Binding-site contacts:
Ligand atom C4B contacts residue LEU106 of chain 12.A at 4.0 Å (hydrophobic).
Ligand atom C4 contacts residue MET224 of chain 12.A at 3.8 Å (hydrophobic).
Ligand atom C5 contacts residue TYR152 of chain 12.A at 3.8 Å (hydrophobic).
Ligand atom C4 contacts residue TYR152 of chain 12.A at 3.9 Å (hydrophobic).
Ligand atom C4A contacts residue ASN198 of chain 12.A at 3.9 Å.
Ligand atom O1 contacts residue TYR152 of chain 12.A at 3.9 Å.
Ligand atom O1 contacts residue PHE186 of chain 12.A at 3.5 Å.
Ligand atom C5C contacts residue ILE104 of chain 12.A at 3.8 Å (hydrophobic).
Ligand atom C7C contacts residue TYR197 of chain 12.A at 3.8 Å (hydrophobic).
Ligand atom C7C contacts residue VAL191 of chain 12.A at 4.0 Å (hydrophobic).
Ligand atom CM1 contacts residue SER107 of chain 12.A at 3.9 Å.
Ligand atom O1B contacts residue TYR128 of chain 12.A at 3.9 Å.
Ligand atom C3C contacts residue TYR128 of chain 12.A at 3.9 Å (hydrophobic).
Ligand atom C5C contacts residue TYR128 of chain 12.A at 3.5 Å (hydrophobic).
Ligand atom C2C contacts residue TYR152 of chain 12.A at 4.0 Å (hydrophobic).
Ligand atom C1C contacts residue TYR152 of chain 12.A at 4.0 Å (hydrophobic).
Ligand atom C3 contacts residue PRO174 of chain 12.A at 3.8 Å (hydrophobic).
Ligand atom C31 contacts residue ALA150 of chain 12.A at 3.1 Å (hydrophobic).
Ligand atom O1 contacts residue ALA24 of chain 12.C at 3.6 Å.
Ligand atom N2 contacts residue ALA24 of chain 12.C at 3.4 Å.
Ligand atom N2 contacts residue PRO174 of chain 12.A at 3.9 Å.
Ligand atom C6C contacts residue VAL191 of chain 12.A at 3.2 Å (hydrophobic).
Ligand atom C4 contacts residue PHE186 of chain 12.A at 3.6 Å (hydrophobic).
Ligand atom C31 contacts residue VAL176 of chain 12.A at 3.3 Å (hydrophobic).
Ligand atom C3C contacts residue VAL188 of chain 12.A at 3.3 Å (hydrophobic).
Ligand atom C3 contacts residue PHE186 of chain 12.A at 3.8 Å (hydrophobic).
Ligand atom C5 contacts residue PHE186 of chain 12.A at 3.5 Å (hydrophobic).
Ligand atom C31 contacts residue SER175 of chain 12.A at 3.6 Å.
Ligand atom C4C contacts residue TYR152 of chain 12.A at 3.8 Å (hydrophobic).
Ligand atom C5B contacts residue TYR197 of chain 12.A at 3.8 Å (hydrophobic).
Ligand atom C6B contacts residue TYR197 of chain 12.A at 3.7 Å (hydrophobic).
Ligand atom O1 contacts residue VAL188 of chain 12.A at 3.8 Å.
Ligand atom C7C contacts residue TYR128 of chain 12.A at 3.6 Å (hydrophobic).
Ligand atom C31 contacts residue PRO174 of chain 12.A at 3.4 Å (hydrophobic).
Ligand atom C5B contacts residue LEU106 of chain 12.A at 3.8 Å (hydrophobic).
Ligand atom O1B contacts residue ILE104 of chain 12.A at 3.9 Å.
Ligand atom C6B contacts residue LEU106 of chain 12.A at 4.0 Å (hydrophobic).
Ligand atom C2C contacts residue VAL188 of chain 12.A at 3.2 Å (hydrophobic).
Ligand atom N2 contacts residue PHE186 of chain 12.A at 3.7 Å.
Ligand atom C4C contacts residue ILE104 of chain 12.A at 3.9 Å (hydrophobic).

Sequence of chain 12.C:
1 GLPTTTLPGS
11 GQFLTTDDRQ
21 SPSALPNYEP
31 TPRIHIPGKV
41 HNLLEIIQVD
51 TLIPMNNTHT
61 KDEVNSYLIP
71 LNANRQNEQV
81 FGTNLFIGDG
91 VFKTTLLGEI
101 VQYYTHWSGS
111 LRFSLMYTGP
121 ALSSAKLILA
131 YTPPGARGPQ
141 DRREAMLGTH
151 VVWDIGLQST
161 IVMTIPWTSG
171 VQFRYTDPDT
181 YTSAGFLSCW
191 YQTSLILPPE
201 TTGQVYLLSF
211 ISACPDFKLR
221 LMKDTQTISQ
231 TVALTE

This protein binds this small molecule.
Small molecule (SMILES): Cc1cc(CCCCCCCOc2ccc(C3=N[C@@H](C)CO3)cc2)on1

Sequence of chain 12.A:
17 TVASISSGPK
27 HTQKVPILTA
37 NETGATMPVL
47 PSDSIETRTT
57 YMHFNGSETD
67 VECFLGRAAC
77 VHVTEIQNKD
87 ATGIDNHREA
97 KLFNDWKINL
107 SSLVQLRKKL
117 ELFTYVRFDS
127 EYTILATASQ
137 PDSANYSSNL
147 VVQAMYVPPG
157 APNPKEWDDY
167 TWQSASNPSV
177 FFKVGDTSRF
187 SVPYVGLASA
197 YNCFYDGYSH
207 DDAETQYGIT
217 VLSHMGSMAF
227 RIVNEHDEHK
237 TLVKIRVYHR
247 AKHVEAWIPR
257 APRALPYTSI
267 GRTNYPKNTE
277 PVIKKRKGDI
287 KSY